Binding-site contacts:
Ligand atom C25 contacts residue ARG32 of chain 1.C at 4.1 Å.
Ligand atom C09 contacts residue ARG32 of chain 1.C at 4.1 Å.
Ligand atom C19 contacts residue TRP143 of chain 1.C at 3.5 Å (hydrophobic).
Ligand atom C13 contacts residue TRP143 of chain 1.C at 3.9 Å (hydrophobic).
Ligand atom C21 contacts residue ARG32 of chain 1.C at 3.7 Å.
Ligand atom C23 contacts residue ARG32 of chain 1.C at 4.0 Å.
Ligand atom O03 contacts residue ARG241 of chain 1.C at 3.2 Å.
Ligand atom O04 contacts residue ALA215 of chain 1.C at 3.8 Å.
Ligand atom N07 contacts residue TRP143 of chain 1.C at 4.0 Å.
Ligand atom C23 contacts residue VAL35 of chain 1.C at 3.6 Å (hydrophobic).
Ligand atom C14 contacts residue TRP143 of chain 1.C at 3.4 Å (hydrophobic).
Ligand atom C08 contacts residue TRP143 of chain 1.C at 3.5 Å (hydrophobic).
Ligand atom C26 contacts residue ASP34 of chain 1.C at 3.8 Å.
Ligand atom O02 contacts residue ARG28 of chain 1.C at 3.3 Å (salt-bridge).
Ligand atom O02 contacts residue ARG32 of chain 1.C at 3.0 Å (salt-bridge).
Ligand atom C11 contacts residue TRP143 of chain 1.C at 3.6 Å (hydrophobic).
Ligand atom N06 contacts residue ARG32 of chain 1.C at 3.2 Å (salt-bridge).
Ligand atom C10 contacts residue TRP143 of chain 1.C at 3.7 Å (hydrophobic).
Ligand atom O02 contacts residue HIS29 of chain 1.C at 3.8 Å.
Ligand atom C25 contacts residue VAL35 of chain 1.C at 3.9 Å (hydrophobic).
Ligand atom O04 contacts residue ARG28 of chain 1.C at 3.8 Å.
Ligand atom C17 contacts residue TRP143 of chain 1.C at 3.7 Å (hydrophobic).
Ligand atom N07 contacts residue ARG241 of chain 1.C at 4.3 Å.
Ligand atom O04 contacts residue GLU139 of chain 1.C at 3.8 Å.
Ligand atom C25 contacts residue ASP34 of chain 1.C at 4.0 Å.
Ligand atom C16 contacts residue ARG32 of chain 1.C at 3.9 Å.
Ligand atom C16 contacts residue GLU139 of chain 1.C at 4.0 Å.
Ligand atom C20 contacts residue TRP143 of chain 1.C at 3.7 Å (hydrophobic).
Ligand atom C16 contacts residue ARG28 of chain 1.C at 3.7 Å.
Ligand atom C26 contacts residue ARG32 of chain 1.C at 3.8 Å.
Ligand atom C24 contacts residue ARG32 of chain 1.C at 3.5 Å.
Ligand atom C12 contacts residue TRP143 of chain 1.C at 3.6 Å (hydrophobic).
Ligand atom O03 contacts residue VAL237 of chain 1.C at 3.4 Å.
Ligand atom C08 contacts residue GLU139 of chain 1.C at 3.6 Å.
Ligand atom C15 contacts residue TRP143 of chain 1.C at 4.0 Å (hydrophobic).
Ligand atom CL01 contacts residue ASP34 of chain 1.C at 3.6 Å.
Ligand atom C18 contacts residue ARG32 of chain 1.C at 3.6 Å.
Ligand atom C15 contacts residue ARG241 of chain 1.C at 4.2 Å.
Ligand atom C22 contacts residue ARG32 of chain 1.C at 3.5 Å.
Ligand atom CL01 contacts residue LYS39 of chain 1.C at 4.3 Å.

Sequence of chain 1.C:
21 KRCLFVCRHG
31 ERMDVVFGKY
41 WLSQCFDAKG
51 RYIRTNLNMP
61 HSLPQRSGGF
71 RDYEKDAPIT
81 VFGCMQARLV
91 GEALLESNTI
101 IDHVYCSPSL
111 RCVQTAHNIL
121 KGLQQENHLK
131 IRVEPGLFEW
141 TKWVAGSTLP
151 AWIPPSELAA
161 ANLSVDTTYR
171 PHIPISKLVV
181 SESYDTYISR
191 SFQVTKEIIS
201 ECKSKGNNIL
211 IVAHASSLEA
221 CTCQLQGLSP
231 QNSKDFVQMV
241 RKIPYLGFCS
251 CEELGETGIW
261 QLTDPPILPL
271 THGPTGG

The protein below binds the small molecule below.
Small molecule (SMILES): O=C(N[C@@H](Cc1cc(=O)[nH]c2ccccc12)C(=O)O)c1ccc(Cl)cc1